This small molecule binds to this protein.
Small molecule (SMILES): CC(=O)N[C@@H]1[C@@H](O)[C@H](O)[C@@H](CO)O[C@H]1O

Sequence of chain 1.B:
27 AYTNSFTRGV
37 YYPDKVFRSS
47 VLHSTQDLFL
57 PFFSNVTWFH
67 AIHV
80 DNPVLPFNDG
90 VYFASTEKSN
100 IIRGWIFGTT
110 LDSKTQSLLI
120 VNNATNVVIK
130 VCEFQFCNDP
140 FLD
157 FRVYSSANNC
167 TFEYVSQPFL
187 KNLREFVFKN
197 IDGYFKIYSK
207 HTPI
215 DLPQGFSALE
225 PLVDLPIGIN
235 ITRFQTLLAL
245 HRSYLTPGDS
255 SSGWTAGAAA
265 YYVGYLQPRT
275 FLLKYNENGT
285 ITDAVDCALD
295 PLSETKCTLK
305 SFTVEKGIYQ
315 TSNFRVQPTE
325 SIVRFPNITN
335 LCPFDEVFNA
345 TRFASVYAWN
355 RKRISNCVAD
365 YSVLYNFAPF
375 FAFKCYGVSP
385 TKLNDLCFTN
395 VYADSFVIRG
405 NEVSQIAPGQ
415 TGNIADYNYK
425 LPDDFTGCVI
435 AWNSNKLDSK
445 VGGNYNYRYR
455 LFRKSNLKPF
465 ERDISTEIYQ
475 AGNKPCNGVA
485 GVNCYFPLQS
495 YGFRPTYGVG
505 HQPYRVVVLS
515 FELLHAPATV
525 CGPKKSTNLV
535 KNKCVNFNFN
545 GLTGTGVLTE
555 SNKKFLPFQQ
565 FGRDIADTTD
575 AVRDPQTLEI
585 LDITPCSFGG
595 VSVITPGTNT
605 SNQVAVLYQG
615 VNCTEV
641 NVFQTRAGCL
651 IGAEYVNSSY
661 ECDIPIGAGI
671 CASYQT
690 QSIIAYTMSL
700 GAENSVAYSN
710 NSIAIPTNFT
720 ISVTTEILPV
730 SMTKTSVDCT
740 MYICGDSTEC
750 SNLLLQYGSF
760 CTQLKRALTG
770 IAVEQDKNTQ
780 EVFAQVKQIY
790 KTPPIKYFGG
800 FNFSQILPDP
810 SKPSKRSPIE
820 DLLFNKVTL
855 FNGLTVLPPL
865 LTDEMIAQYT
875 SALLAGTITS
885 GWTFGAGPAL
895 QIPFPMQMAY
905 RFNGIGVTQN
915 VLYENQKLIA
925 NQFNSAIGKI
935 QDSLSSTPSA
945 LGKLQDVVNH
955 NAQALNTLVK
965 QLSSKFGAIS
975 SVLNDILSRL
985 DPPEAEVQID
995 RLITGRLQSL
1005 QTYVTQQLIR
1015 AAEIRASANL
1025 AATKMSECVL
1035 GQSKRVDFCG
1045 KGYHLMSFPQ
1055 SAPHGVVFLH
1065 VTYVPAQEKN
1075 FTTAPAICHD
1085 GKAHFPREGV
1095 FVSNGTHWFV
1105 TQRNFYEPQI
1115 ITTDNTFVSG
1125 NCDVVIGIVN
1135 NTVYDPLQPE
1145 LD

Binding-site contacts:
Ligand atom O5 contacts residue ASN1074 of chain 1.B at 4.2 Å.
Ligand atom O7 contacts residue ASN1074 of chain 1.B at 4.0 Å.
Ligand atom C7 contacts residue ASN1074 of chain 1.B at 3.5 Å.
Ligand atom C1 contacts residue ASN1074 of chain 1.B at 3.0 Å.
Ligand atom C8 contacts residue ASN1074 of chain 1.B at 3.3 Å.
Ligand atom C2 contacts residue ASN1074 of chain 1.B at 3.4 Å.
Ligand atom C5 contacts residue ALA706 of chain 1.B at 4.5 Å (hydrophobic).
Ligand atom N2 contacts residue ASN1074 of chain 1.B at 3.1 Å (h-bond).
Ligand atom C8 contacts residue LYS1073 of chain 1.B at 4.4 Å.